Sequence of chain 2.H:
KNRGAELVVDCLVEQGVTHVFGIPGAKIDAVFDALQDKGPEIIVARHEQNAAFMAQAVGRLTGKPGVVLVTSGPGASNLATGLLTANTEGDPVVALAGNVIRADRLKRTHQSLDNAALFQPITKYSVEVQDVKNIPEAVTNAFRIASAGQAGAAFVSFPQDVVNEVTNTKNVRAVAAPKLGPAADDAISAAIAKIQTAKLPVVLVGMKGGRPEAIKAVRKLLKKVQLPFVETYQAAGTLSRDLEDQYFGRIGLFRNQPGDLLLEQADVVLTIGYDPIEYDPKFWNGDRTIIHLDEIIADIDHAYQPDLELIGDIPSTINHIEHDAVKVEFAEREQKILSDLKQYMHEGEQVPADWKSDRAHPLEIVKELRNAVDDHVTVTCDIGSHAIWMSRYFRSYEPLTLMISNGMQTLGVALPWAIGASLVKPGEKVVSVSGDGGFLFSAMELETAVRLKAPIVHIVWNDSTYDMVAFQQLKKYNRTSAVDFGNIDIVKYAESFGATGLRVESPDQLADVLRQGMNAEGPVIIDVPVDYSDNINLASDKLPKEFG

This protein binds this small molecule.
Small molecule (SMILES): CC(=O)C(=O)O

Binding-site contacts:
Ligand atom O contacts residue GLU337 of chain 2.H at 3.4 Å (salt-bridge).
Ligand atom C contacts residue LYS237 of chain 2.H at 3.5 Å.
Ligand atom CA contacts residue GLU337 of chain 2.H at 3.5 Å.
Ligand atom OXT contacts residue LYS237 of chain 2.H at 3.7 Å.
Ligand atom O contacts residue HIS338 of chain 2.H at 4.1 Å.
Ligand atom O3 contacts residue GLU337 of chain 2.H at 3.6 Å.
Ligand atom OXT contacts residue GLU337 of chain 2.H at 4.3 Å.
Ligand atom C contacts residue GLU337 of chain 2.H at 3.5 Å.
Ligand atom CB contacts residue GLU337 of chain 2.H at 4.1 Å.
Ligand atom O contacts residue LYS237 of chain 2.H at 2.6 Å (salt-bridge).